A protein and the small-molecule ligand that binds it are described below.
Small molecule (SMILES): CC(=O)N[C@@H]1[C@@H](O)[C@H](O)[C@@H](CO)O[C@H]1O

Binding-site contacts:
Ligand atom C4 contacts residue ASN1072 of chain 1.F at 4.3 Å.
Ligand atom C6 contacts residue ALA704 of chain 1.F at 4.4 Å (hydrophobic).
Ligand atom O6 contacts residue ALA704 of chain 1.F at 3.7 Å.
Ligand atom N2 contacts residue ASN1072 of chain 1.F at 2.7 Å (h-bond).
Ligand atom O5 contacts residue ASN1072 of chain 1.F at 2.4 Å (h-bond).
Ligand atom C8 contacts residue ASN1072 of chain 1.F at 4.0 Å.
Ligand atom C8 contacts residue LYS1071 of chain 1.F at 3.9 Å.
Ligand atom C3 contacts residue ASN1072 of chain 1.F at 3.8 Å.
Ligand atom C2 contacts residue ASN1072 of chain 1.F at 2.5 Å.
Ligand atom C5 contacts residue ASN1072 of chain 1.F at 3.7 Å.
Ligand atom C5 contacts residue ALA704 of chain 1.F at 4.0 Å (hydrophobic).
Ligand atom C7 contacts residue ASN1072 of chain 1.F at 3.5 Å.
Ligand atom C1 contacts residue ASN1072 of chain 1.F at 1.5 Å.
Ligand atom C1 contacts residue GLN893 of chain 1.A at 4.4 Å.
Ligand atom C8 contacts residue GLU1070 of chain 1.F at 3.5 Å.
Ligand atom O7 contacts residue ASN1072 of chain 1.F at 4.0 Å.

Sequence of chain 1.A:
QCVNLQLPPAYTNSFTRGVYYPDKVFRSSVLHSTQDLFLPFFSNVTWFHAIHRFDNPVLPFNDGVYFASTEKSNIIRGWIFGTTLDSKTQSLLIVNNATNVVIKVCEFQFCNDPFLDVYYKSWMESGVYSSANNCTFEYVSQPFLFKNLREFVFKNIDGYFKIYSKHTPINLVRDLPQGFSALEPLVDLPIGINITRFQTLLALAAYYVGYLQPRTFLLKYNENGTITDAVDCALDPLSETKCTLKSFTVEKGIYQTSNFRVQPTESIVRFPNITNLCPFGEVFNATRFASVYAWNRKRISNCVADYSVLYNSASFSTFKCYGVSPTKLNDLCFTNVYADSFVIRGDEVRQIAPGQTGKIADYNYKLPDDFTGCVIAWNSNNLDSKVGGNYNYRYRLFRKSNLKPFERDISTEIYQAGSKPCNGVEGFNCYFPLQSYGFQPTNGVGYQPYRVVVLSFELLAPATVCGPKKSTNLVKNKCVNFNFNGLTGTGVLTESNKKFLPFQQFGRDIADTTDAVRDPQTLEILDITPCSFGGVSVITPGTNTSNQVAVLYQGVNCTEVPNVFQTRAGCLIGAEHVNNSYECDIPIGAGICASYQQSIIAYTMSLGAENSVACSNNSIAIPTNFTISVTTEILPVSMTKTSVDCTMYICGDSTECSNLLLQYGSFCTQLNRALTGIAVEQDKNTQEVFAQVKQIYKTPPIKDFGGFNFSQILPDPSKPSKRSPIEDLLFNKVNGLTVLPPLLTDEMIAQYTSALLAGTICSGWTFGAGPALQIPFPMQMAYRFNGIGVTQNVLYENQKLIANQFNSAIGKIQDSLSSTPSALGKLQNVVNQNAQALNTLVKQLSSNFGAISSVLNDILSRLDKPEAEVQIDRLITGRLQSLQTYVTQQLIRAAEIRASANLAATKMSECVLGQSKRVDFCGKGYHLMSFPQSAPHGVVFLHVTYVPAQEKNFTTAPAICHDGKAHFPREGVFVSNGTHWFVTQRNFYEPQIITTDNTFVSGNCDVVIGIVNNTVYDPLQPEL

Sequence of chain 1.F:
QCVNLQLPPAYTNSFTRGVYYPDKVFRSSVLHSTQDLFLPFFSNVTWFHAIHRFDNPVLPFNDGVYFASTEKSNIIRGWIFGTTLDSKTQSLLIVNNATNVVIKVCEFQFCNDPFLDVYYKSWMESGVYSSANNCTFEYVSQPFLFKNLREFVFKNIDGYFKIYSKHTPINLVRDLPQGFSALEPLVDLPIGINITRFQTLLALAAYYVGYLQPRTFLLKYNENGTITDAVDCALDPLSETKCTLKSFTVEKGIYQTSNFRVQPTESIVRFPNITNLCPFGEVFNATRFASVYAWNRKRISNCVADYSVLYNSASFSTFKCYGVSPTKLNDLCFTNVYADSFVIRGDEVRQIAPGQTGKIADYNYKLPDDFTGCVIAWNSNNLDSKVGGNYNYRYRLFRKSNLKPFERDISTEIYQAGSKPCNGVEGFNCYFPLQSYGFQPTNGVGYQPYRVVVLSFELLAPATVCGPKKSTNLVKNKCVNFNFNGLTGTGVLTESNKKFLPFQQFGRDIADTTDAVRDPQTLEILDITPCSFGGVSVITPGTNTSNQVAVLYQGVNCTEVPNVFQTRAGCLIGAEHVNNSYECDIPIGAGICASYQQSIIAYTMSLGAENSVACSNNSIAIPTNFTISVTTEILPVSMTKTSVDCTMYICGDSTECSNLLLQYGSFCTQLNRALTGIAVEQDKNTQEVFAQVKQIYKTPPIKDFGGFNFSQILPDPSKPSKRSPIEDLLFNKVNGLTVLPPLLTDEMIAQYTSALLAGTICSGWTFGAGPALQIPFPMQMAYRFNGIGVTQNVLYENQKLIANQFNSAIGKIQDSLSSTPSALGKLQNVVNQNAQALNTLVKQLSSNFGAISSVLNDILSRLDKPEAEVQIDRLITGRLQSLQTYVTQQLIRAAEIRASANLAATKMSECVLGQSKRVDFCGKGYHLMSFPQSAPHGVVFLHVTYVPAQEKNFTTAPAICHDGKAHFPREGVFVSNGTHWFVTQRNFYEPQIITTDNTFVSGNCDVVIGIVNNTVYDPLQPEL